Binding-site contacts:
Ligand atom N contacts residue SER217 of chain 1.A at 3.5 Å (h-bond).
Ligand atom N contacts residue HIS46 of chain 1.A at 3.4 Å (h-bond).
Ligand atom ND2 contacts residue TYR57 of chain 1.A at 3.1 Å (h-bond).
Ligand atom NH2 contacts residue ASP192 of chain 1.A at 2.7 Å (salt-bridge).
Ligand atom C contacts residue HIS46 of chain 1.A at 3.2 Å.
Ligand atom CA contacts residue GLN195 of chain 1.A at 3.2 Å.
Ligand atom OE2 contacts residue HIS46 of chain 1.A at 2.7 Å (h-bond).
Ligand atom CA contacts residue SER217 of chain 1.A at 3.4 Å.
Ligand atom CD contacts residue SER198 of chain 1.A at 3.2 Å.
Ligand atom ND2 contacts residue CYS47 of chain 1.A at 2.9 Å (h-bond).
Ligand atom O contacts residue TYR51 of chain 1.A at 3.5 Å.
Ligand atom CG contacts residue ASP50 of chain 1.A at 3.4 Å.
Ligand atom NE2 contacts residue HIS46 of chain 1.A at 3.1 Å (h-bond).
Ligand atom OD1 contacts residue ARG20 of chain 1.A at 2.8 Å (salt-bridge).
Ligand atom CA contacts residue ASP50 of chain 1.A at 3.1 Å.
Ligand atom CD1 contacts residue GLY221 of chain 1.A at 3.4 Å.
Ligand atom NH2 contacts residue GLY229 of chain 1.A at 3.1 Å.
Ligand atom CE1 contacts residue GLY221 of chain 1.A at 3.3 Å.
Ligand atom C contacts residue HIS94 of chain 1.A at 3.2 Å.
Ligand atom O contacts residue HIS94 of chain 1.A at 2.5 Å (h-bond).
Ligand atom C contacts residue ASP50 of chain 1.A at 3.4 Å.
Ligand atom O contacts residue GLN195 of chain 1.A at 3.2 Å (h-bond).
Ligand atom C contacts residue GLN195 of chain 1.A at 3.4 Å.
Ligand atom OE1 contacts residue SER198 of chain 1.A at 2.8 Å (h-bond).
Ligand atom N contacts residue ASP50 of chain 1.A at 2.8 Å (salt-bridge).
Ligand atom NE contacts residue SER193 of chain 1.A at 3.3 Å (h-bond).
Ligand atom ND1 contacts residue ASP50 of chain 1.A at 3.3 Å (salt-bridge).
Ligand atom CA contacts residue HIS46 of chain 1.A at 3.3 Å.
Ligand atom CA contacts residue HIS94 of chain 1.A at 3.2 Å.
Ligand atom OE2 contacts residue SER198 of chain 1.A at 3.1 Å (h-bond).
Ligand atom CB contacts residue ASP50 of chain 1.A at 3.4 Å.
Ligand atom NH2 contacts residue SER193 of chain 1.A at 2.8 Å (h-bond).
Ligand atom NH1 contacts residue ASP192 of chain 1.A at 3.1 Å (salt-bridge).
Ligand atom CB contacts residue CYS47 of chain 1.A at 3.3 Å (hydrophobic).
Ligand atom O contacts residue HIS46 of chain 1.A at 3.1 Å.
Ligand atom OE1 contacts residue GLY196 of chain 1.A at 2.8 Å (h-bond).
Ligand atom CA contacts residue TYR51 of chain 1.A at 3.5 Å (hydrophobic).
Ligand atom CZ contacts residue SER193 of chain 1.A at 3.1 Å.
Ligand atom CG contacts residue CYS194 of chain 1.A at 3.4 Å (hydrophobic).
Ligand atom NH1 contacts residue GLY221 of chain 1.A at 2.8 Å (h-bond).

The protein below binds the small molecule below.
Small molecule (SMILES): CSCC[C@@H]1NC(=O)[C@H](C)NC(=O)[C@H](Cc2cnc[nH]2)NC(=O)[C@H](CC(N)=O)NC(=O)[C@H](CCC(=O)O)NC(=O)[C@H](CC(C)C)NC(=O)CNC(=O)[C@H](CCCN=C(N)N)NC(=O)[C@H](Cc2ccccc2)NC(=O)[C@H](CO)NC(=O)[C@@H](N)CSSC[C@@H](C(=O)O)NC1=O

Sequence of chain 1.A:
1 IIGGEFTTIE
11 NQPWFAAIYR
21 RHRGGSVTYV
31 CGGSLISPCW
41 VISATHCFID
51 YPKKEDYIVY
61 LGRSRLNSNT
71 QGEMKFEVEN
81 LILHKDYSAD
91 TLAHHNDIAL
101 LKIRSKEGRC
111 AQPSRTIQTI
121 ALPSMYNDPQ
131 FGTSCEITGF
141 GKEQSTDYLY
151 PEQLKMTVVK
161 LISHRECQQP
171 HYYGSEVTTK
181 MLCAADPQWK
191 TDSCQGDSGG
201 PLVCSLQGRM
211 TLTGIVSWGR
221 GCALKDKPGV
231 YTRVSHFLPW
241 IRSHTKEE